Sequence of chain 3.C:
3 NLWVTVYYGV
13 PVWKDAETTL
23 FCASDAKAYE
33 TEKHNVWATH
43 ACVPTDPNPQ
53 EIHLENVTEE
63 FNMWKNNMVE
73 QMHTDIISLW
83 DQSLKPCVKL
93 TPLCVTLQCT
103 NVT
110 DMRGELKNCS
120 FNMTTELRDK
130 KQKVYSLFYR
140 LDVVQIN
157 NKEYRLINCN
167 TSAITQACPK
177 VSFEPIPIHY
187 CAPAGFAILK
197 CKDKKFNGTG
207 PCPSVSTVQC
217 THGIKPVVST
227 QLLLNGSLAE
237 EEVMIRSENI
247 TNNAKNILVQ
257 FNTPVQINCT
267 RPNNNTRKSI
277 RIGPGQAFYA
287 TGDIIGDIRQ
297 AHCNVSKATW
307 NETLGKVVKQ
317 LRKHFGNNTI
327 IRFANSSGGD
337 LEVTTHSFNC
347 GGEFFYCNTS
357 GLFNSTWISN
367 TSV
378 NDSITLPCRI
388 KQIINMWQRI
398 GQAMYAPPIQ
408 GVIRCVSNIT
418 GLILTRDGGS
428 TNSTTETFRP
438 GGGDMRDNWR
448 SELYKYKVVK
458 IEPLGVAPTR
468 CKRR

Binding-site contacts:
Ligand atom C7 contacts residue TYR134 of chain 3.C at 4.2 Å (hydrophobic).
Ligand atom C5 contacts residue ASN117 of chain 3.C at 3.6 Å.
Ligand atom O7 contacts residue ARG112 of chain 3.A at 2.5 Å (salt-bridge).
Ligand atom N2 contacts residue ASN117 of chain 3.C at 2.9 Å (h-bond).
Ligand atom O6 contacts residue SER119 of chain 3.C at 3.1 Å (h-bond).
Ligand atom C2 contacts residue TYR134 of chain 3.C at 4.0 Å (hydrophobic).
Ligand atom C8 contacts residue TYR134 of chain 3.C at 3.6 Å (hydrophobic).
Ligand atom C7 contacts residue ARG112 of chain 3.A at 3.6 Å.
Ligand atom O7 contacts residue ASP289 of chain 3.C at 4.3 Å.
Ligand atom C4 contacts residue ASN117 of chain 3.C at 4.2 Å.
Ligand atom O4 contacts residue TYR134 of chain 3.C at 4.0 Å.
Ligand atom C1 contacts residue ASN117 of chain 3.C at 1.4 Å.
Ligand atom C7 contacts residue ASP289 of chain 3.C at 4.1 Å.
Ligand atom C7 contacts residue ASN117 of chain 3.C at 4.2 Å.
Ligand atom O6 contacts residue TYR134 of chain 3.C at 4.0 Å.
Ligand atom C8 contacts residue ARG112 of chain 3.A at 4.5 Å.
Ligand atom O5 contacts residue TYR134 of chain 3.C at 4.0 Å.
Ligand atom C3 contacts residue TYR134 of chain 3.C at 3.7 Å (hydrophobic).
Ligand atom C2 contacts residue ASN117 of chain 3.C at 2.5 Å.
Ligand atom C4 contacts residue TYR134 of chain 3.C at 4.3 Å (hydrophobic).
Ligand atom C8 contacts residue ASP289 of chain 3.C at 3.4 Å.
Ligand atom O5 contacts residue ASN117 of chain 3.C at 2.3 Å (h-bond).
Ligand atom O7 contacts residue TYR134 of chain 3.C at 3.3 Å.
Ligand atom N2 contacts residue ARG112 of chain 3.A at 4.4 Å.
Ligand atom N2 contacts residue TYR134 of chain 3.C at 4.0 Å.
Ligand atom C5 contacts residue TYR134 of chain 3.C at 3.8 Å (hydrophobic).
Ligand atom O3 contacts residue TYR134 of chain 3.C at 4.3 Å.
Ligand atom C3 contacts residue ASN117 of chain 3.C at 3.8 Å.
Ligand atom C1 contacts residue TYR134 of chain 3.C at 3.6 Å (hydrophobic).

Sequence of chain 3.A:
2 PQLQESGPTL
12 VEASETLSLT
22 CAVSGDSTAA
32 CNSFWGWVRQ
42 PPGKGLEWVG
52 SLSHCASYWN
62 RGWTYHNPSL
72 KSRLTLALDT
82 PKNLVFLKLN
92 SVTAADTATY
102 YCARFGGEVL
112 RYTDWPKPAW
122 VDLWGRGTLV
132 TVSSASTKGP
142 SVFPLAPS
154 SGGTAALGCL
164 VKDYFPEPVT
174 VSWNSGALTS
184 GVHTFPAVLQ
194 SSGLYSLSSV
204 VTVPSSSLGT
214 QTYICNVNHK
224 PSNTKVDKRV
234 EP

The small molecule below binds the protein below.
Small molecule (SMILES): CC(=O)N[C@H]1[C@H](O[C@H]2[C@H](O)[C@@H](NC(C)=O)CO[C@@H]2CO)O[C@H](CO)[C@@H](O)[C@@H]1O